Sequence of chain 1.C:
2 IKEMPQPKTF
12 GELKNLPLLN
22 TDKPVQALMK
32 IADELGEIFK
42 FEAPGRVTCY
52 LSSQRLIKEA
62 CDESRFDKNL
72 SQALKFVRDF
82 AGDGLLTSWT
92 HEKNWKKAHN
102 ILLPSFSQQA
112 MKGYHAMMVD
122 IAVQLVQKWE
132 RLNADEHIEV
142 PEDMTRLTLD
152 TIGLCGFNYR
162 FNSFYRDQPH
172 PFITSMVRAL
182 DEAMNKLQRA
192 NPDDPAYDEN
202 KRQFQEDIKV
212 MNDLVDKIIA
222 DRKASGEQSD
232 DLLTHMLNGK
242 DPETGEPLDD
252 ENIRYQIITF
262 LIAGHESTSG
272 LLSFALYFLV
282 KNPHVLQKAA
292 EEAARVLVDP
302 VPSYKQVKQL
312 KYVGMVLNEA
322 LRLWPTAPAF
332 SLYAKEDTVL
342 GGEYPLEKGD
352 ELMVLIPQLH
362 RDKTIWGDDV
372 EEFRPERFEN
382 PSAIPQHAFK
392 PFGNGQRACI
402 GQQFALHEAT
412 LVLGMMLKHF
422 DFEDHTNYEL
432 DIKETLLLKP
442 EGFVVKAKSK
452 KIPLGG

Binding-site contacts:
Ligand atom CB contacts residue SER268 of chain 1.C at 3.9 Å.
Ligand atom CB contacts residue ALA264 of chain 1.C at 3.1 Å (hydrophobic).
Ligand atom CZ2 contacts residue LEU87 of chain 1.C at 4.2 Å (hydrophobic).
Ligand atom OH contacts residue ILE263 of chain 1.C at 3.5 Å.
Ligand atom CZ3 contacts residue LEU437 of chain 1.C at 4.2 Å (hydrophobic).
Ligand atom NZ contacts residue CYS400 of chain 1.C at 4.5 Å.
Ligand atom CH2 contacts residue LEU87 of chain 1.C at 4.4 Å (hydrophobic).
Ligand atom CG contacts residue ALA328 of chain 1.C at 4.1 Å (hydrophobic).
Ligand atom CB contacts residue LEU438 of chain 1.C at 4.0 Å (hydrophobic).
Ligand atom CE3 contacts residue LEU87 of chain 1.C at 4.4 Å (hydrophobic).
Ligand atom NZ contacts residue ALA264 of chain 1.C at 2.9 Å (h-bond).
Ligand atom CB contacts residue ALA328 of chain 1.C at 4.5 Å (hydrophobic).
Ligand atom CB contacts residue ILE263 of chain 1.C at 4.3 Å (hydrophobic).
Ligand atom CH2 contacts residue LEU437 of chain 1.C at 3.8 Å (hydrophobic).
Ligand atom NZ contacts residue HEM1 of chain 1.I at 2.2 Å.
Ligand atom CZ3 contacts residue LEU438 of chain 1.C at 4.5 Å (hydrophobic).
Ligand atom NE1 contacts residue LEU87 of chain 1.C at 3.9 Å.
Ligand atom NE1 contacts residue ALA328 of chain 1.C at 4.4 Å.
Ligand atom CB contacts residue HEM1 of chain 1.I at 4.4 Å.
Ligand atom CZ3 contacts residue ILE263 of chain 1.C at 3.9 Å (hydrophobic).
Ligand atom CA contacts residue HEM1 of chain 1.I at 2.9 Å.
Ligand atom CE3 contacts residue LEU438 of chain 1.C at 3.8 Å (hydrophobic).
Ligand atom CG contacts residue HEM1 of chain 1.I at 4.4 Å.
Ligand atom CA contacts residue ALA264 of chain 1.C at 2.8 Å (hydrophobic).
Ligand atom CD2 contacts residue LEU87 of chain 1.C at 4.1 Å (hydrophobic).
Ligand atom NE1 contacts residue HEM1 of chain 1.I at 3.9 Å.
Ligand atom CA contacts residue SER268 of chain 1.C at 3.6 Å.
Ligand atom OH contacts residue LEU181 of chain 1.C at 3.7 Å.
Ligand atom CD1 contacts residue HEM1 of chain 1.I at 3.8 Å.
Ligand atom CE2 contacts residue LEU87 of chain 1.C at 4.0 Å (hydrophobic).
Ligand atom CD1 contacts residue ALA328 of chain 1.C at 3.8 Å (hydrophobic).
Ligand atom CG contacts residue LEU438 of chain 1.C at 4.0 Å (hydrophobic).
Ligand atom CD1 contacts residue LEU87 of chain 1.C at 4.2 Å (hydrophobic).
Ligand atom CE3 contacts residue ILE263 of chain 1.C at 3.8 Å (hydrophobic).
Ligand atom CG contacts residue ALA264 of chain 1.C at 4.5 Å (hydrophobic).
Ligand atom CZ2 contacts residue LEU75 of chain 1.C at 3.6 Å (hydrophobic).
Ligand atom CD2 contacts residue LEU438 of chain 1.C at 3.8 Å (hydrophobic).
Ligand atom CH2 contacts residue LEU75 of chain 1.C at 4.2 Å (hydrophobic).
Ligand atom OH contacts residue LEU437 of chain 1.C at 3.8 Å.
Ligand atom CA contacts residue ALA328 of chain 1.C at 4.5 Å (hydrophobic).

A protein and the small-molecule ligand that binds it are described below.
Small molecule (SMILES): NCCc1c[nH]c2ccc(O)cc12